Binding-site contacts:
Ligand atom N2 contacts residue LEU614 of chain 2.A at 4.2 Å.
Ligand atom O5 contacts residue ASN617 of chain 2.A at 2.3 Å (h-bond).
Ligand atom C1 contacts residue ASN617 of chain 2.A at 1.4 Å.
Ligand atom C7 contacts residue ASN617 of chain 2.A at 3.8 Å.
Ligand atom N2 contacts residue THR613 of chain 2.A at 3.3 Å (h-bond).
Ligand atom C1 contacts residue THR613 of chain 2.A at 4.1 Å.
Ligand atom N2 contacts residue ASN617 of chain 2.A at 2.9 Å (h-bond).
Ligand atom C7 contacts residue THR613 of chain 2.A at 3.8 Å.
Ligand atom C7 contacts residue LEU614 of chain 2.A at 4.2 Å (hydrophobic).
Ligand atom C4 contacts residue ASN617 of chain 2.A at 4.2 Å.
Ligand atom C3 contacts residue ASN617 of chain 2.A at 3.7 Å.
Ligand atom C5 contacts residue ASN617 of chain 2.A at 3.6 Å.
Ligand atom C2 contacts residue ASN617 of chain 2.A at 2.4 Å.
Ligand atom C8 contacts residue LEU614 of chain 2.A at 3.6 Å (hydrophobic).
Ligand atom C8 contacts residue THR613 of chain 2.A at 3.2 Å.
Ligand atom O7 contacts residue ASN617 of chain 2.A at 4.1 Å.
Ligand atom C8 contacts residue PRO611 of chain 2.A at 3.8 Å (hydrophobic).

A protein and the small-molecule ligand that binds it are described below.
Small molecule (SMILES): CC(=O)N[C@@H]1[C@@H](O)[C@H](O)[C@@H](CO)O[C@H]1O

Sequence of chain 2.A:
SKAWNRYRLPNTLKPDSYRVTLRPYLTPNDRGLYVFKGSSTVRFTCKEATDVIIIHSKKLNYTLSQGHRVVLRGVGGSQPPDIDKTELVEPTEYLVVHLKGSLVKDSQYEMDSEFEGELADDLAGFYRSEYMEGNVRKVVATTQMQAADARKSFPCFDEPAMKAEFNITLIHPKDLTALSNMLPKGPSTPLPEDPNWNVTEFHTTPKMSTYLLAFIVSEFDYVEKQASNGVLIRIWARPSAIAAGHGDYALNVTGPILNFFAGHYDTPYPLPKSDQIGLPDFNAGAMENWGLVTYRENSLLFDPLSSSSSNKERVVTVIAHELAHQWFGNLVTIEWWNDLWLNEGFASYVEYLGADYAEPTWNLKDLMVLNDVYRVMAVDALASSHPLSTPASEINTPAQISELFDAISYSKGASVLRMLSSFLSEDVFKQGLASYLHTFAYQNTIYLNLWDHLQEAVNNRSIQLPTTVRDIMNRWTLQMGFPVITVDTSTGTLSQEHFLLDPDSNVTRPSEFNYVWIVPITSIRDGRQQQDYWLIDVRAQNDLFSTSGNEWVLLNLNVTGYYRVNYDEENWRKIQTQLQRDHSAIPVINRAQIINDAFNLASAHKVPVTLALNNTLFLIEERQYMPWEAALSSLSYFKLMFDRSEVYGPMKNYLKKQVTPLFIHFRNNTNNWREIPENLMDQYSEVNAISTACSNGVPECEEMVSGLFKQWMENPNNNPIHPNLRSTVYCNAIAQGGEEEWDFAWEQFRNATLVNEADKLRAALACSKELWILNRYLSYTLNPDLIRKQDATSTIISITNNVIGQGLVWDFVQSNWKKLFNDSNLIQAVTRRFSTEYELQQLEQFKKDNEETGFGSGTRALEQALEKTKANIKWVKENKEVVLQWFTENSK